The small molecule below binds the protein below.
Small molecule (SMILES): CCCc1cc(CC(=O)O)c2[nH]c(CC(N)=O)cc2c1

Sequence of chain 2.A:
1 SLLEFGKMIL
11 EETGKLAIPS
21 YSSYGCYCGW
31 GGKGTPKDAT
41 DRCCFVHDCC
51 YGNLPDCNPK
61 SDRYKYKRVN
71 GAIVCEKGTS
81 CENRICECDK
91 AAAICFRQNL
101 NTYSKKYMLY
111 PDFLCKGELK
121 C

Binding-site contacts:
Ligand atom C14 contacts residue ALA17 of chain 2.A at 3.8 Å (hydrophobic).
Ligand atom N1 contacts residue GLY29 of chain 2.A at 3.4 Å (h-bond).
Ligand atom O3 contacts residue GLY29 of chain 2.A at 3.6 Å.
Ligand atom C3 contacts residue PHE5 of chain 2.A at 4.2 Å (hydrophobic).
Ligand atom O1 contacts residue ASP48 of chain 2.A at 2.6 Å (salt-bridge).
Ligand atom C6 contacts residue PHE5 of chain 2.A at 4.3 Å (hydrophobic).
Ligand atom C2 contacts residue ASP48 of chain 2.A at 4.4 Å.
Ligand atom C1 contacts residue ASP48 of chain 2.A at 4.0 Å.
Ligand atom C13 contacts residue PHE5 of chain 2.A at 3.8 Å (hydrophobic).
Ligand atom C2 contacts residue PHE5 of chain 2.A at 4.2 Å (hydrophobic).
Ligand atom C9 contacts residue TYR51 of chain 2.A at 4.1 Å (hydrophobic).
Ligand atom N2 contacts residue TYR51 of chain 2.A at 3.8 Å.
Ligand atom C13 contacts residue ILE9 of chain 2.A at 3.8 Å (hydrophobic).
Ligand atom C9 contacts residue ASP48 of chain 2.A at 3.4 Å.
Ligand atom O2 contacts residue TRP30 of chain 2.A at 3.8 Å.
Ligand atom O3 contacts residue TRP30 of chain 2.A at 3.3 Å (h-bond).
Ligand atom O1 contacts residue HIS47 of chain 2.A at 2.8 Å (h-bond).
Ligand atom C13 contacts residue ALA17 of chain 2.A at 3.7 Å (hydrophobic).
Ligand atom C8 contacts residue GLY29 of chain 2.A at 4.0 Å.
Ligand atom C12 contacts residue ALA17 of chain 2.A at 4.3 Å (hydrophobic).
Ligand atom C3 contacts residue GLY29 of chain 2.A at 4.3 Å.
Ligand atom C5 contacts residue PHE5 of chain 2.A at 3.5 Å (hydrophobic).
Ligand atom N2 contacts residue ASP48 of chain 2.A at 2.5 Å (salt-bridge).
Ligand atom C15 contacts residue TRP30 of chain 2.A at 4.4 Å (hydrophobic).
Ligand atom C14 contacts residue ILE18 of chain 2.A at 4.2 Å (hydrophobic).
Ligand atom C14 contacts residue LEU2 of chain 2.A at 3.6 Å (hydrophobic).
Ligand atom C2 contacts residue HIS47 of chain 2.A at 3.6 Å.
Ligand atom C7 contacts residue SER22 of chain 2.A at 4.2 Å.
Ligand atom O2 contacts residue LYS60 of chain 2.A at 4.0 Å.
Ligand atom C10 contacts residue TYR51 of chain 2.A at 3.0 Å (hydrophobic).
Ligand atom C14 contacts residue PHE5 of chain 2.A at 4.3 Å (hydrophobic).
Ligand atom C1 contacts residue GLY29 of chain 2.A at 4.0 Å.
Ligand atom C10 contacts residue ASP48 of chain 2.A at 2.9 Å.
Ligand atom O2 contacts residue GLY29 of chain 2.A at 4.4 Å.
Ligand atom C14 contacts residue GLY6 of chain 2.A at 3.9 Å.
Ligand atom C12 contacts residue ILE9 of chain 2.A at 4.3 Å (hydrophobic).
Ligand atom C4 contacts residue GLY29 of chain 2.A at 3.6 Å.
Ligand atom C10 contacts residue HIS47 of chain 2.A at 4.1 Å.
Ligand atom C12 contacts residue PHE5 of chain 2.A at 4.3 Å (hydrophobic).
Ligand atom O1 contacts residue TYR51 of chain 2.A at 3.2 Å.